Binding-site contacts:
Ligand atom C10 contacts residue SER90 of chain 1.A at 3.5 Å.
Ligand atom C12 contacts residue ARG89 of chain 1.A at 4.0 Å.
Ligand atom C10 contacts residue CYS86 of chain 1.A at 3.6 Å (hydrophobic).
Ligand atom O2 contacts residue ILE142 of chain 1.A at 3.4 Å.
Ligand atom C4 contacts residue ILE142 of chain 1.A at 4.1 Å (hydrophobic).
Ligand atom C1 contacts residue ILE82 of chain 1.A at 3.6 Å (hydrophobic).
Ligand atom C11 contacts residue LEU131 of chain 1.A at 4.1 Å (hydrophobic).
Ligand atom C2 contacts residue ILE142 of chain 1.A at 3.8 Å (hydrophobic).
Ligand atom O1 contacts residue SER143 of chain 1.A at 3.6 Å (h-bond).
Ligand atom C5 contacts residue CYS86 of chain 1.A at 3.6 Å (hydrophobic).
Ligand atom C11 contacts residue ILE127 of chain 1.A at 4.1 Å (hydrophobic).
Ligand atom C3 contacts residue ILE142 of chain 1.A at 3.4 Å (hydrophobic).
Ligand atom O1 contacts residue GLU144 of chain 1.A at 3.7 Å.
Ligand atom C8 contacts residue ARG89 of chain 1.A at 3.8 Å.
Ligand atom C1 contacts residue GLY85 of chain 1.A at 4.2 Å.
Ligand atom C6 contacts residue ILE82 of chain 1.A at 3.7 Å (hydrophobic).
Ligand atom C11 contacts residue SER90 of chain 1.A at 4.2 Å.
Ligand atom C1 contacts residue CYS86 of chain 1.A at 3.6 Å (hydrophobic).
Ligand atom C6 contacts residue CYS86 of chain 1.A at 3.4 Å (hydrophobic).
Ligand atom C10 contacts residue ARG89 of chain 1.A at 3.7 Å.
Ligand atom CL4 contacts residue MET165 of chain 1.A at 3.8 Å.
Ligand atom C4 contacts residue CYS86 of chain 1.A at 4.1 Å (hydrophobic).
Ligand atom CL4 contacts residue LEU131 of chain 1.A at 3.7 Å.
Ligand atom O2 contacts residue SER143 of chain 1.A at 2.9 Å (h-bond).
Ligand atom C13 contacts residue LEU141 of chain 1.A at 4.0 Å (hydrophobic).
Ligand atom C7 contacts residue LEU131 of chain 1.A at 4.1 Å (hydrophobic).
Ligand atom C7 contacts residue ARG89 of chain 1.A at 4.0 Å.
Ligand atom C14 contacts residue ILE142 of chain 1.A at 3.8 Å (hydrophobic).
Ligand atom CL4 contacts residue VAL140 of chain 1.A at 3.9 Å.
Ligand atom C12 contacts residue LEU131 of chain 1.A at 4.0 Å (hydrophobic).
Ligand atom C14 contacts residue SER143 of chain 1.A at 3.5 Å.
Ligand atom C2 contacts residue CYS86 of chain 1.A at 3.9 Å (hydrophobic).
Ligand atom CL2 contacts residue ILE142 of chain 1.A at 4.2 Å.
Ligand atom C9 contacts residue CYS86 of chain 1.A at 3.8 Å (hydrophobic).
Ligand atom CL2 contacts residue GLY85 of chain 1.A at 4.1 Å.
Ligand atom C5 contacts residue MET165 of chain 1.A at 4.2 Å (hydrophobic).
Ligand atom C9 contacts residue ARG89 of chain 1.A at 3.7 Å.
Ligand atom C11 contacts residue ARG89 of chain 1.A at 3.9 Å.
Ligand atom C13 contacts residue LEU134 of chain 1.A at 3.9 Å (hydrophobic).
Ligand atom N1 contacts residue ILE142 of chain 1.A at 3.5 Å.

The small molecule below binds the protein below.
Small molecule (SMILES): O=C(O)Cc1ccccc1Nc1c(Cl)cccc1Cl

Sequence of chain 1.A:
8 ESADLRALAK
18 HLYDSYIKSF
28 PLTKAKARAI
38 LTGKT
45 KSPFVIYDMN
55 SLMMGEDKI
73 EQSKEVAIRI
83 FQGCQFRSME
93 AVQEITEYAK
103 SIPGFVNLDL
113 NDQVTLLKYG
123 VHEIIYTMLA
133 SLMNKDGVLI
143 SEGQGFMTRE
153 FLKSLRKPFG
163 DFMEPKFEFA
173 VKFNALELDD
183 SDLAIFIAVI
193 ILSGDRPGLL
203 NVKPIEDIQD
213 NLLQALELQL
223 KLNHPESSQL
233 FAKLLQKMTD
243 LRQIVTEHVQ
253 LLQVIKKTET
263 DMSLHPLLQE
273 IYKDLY